Binding-site contacts:
Ligand atom O6 contacts residue SER441 of chain 1.D at 2.9 Å (h-bond).
Ligand atom O1A contacts residue ALA440 of chain 1.D at 3.7 Å.
Ligand atom C2 contacts residue SER441 of chain 1.D at 1.4 Å.
Ligand atom C3 contacts residue SER441 of chain 1.D at 1.8 Å.
Ligand atom N5 contacts residue SER441 of chain 1.D at 4.5 Å.
Ligand atom O1B contacts residue SER441 of chain 1.D at 3.3 Å (h-bond).
Ligand atom O4 contacts residue SER441 of chain 1.D at 3.7 Å.
Ligand atom C5 contacts residue SER441 of chain 1.D at 4.0 Å.
Ligand atom O1A contacts residue SER441 of chain 1.D at 2.2 Å (h-bond).
Ligand atom C6 contacts residue SER441 of chain 1.D at 3.7 Å.
Ligand atom C1 contacts residue SER441 of chain 1.D at 2.1 Å.
Ligand atom C4 contacts residue SER441 of chain 1.D at 3.2 Å.

Sequence of chain 1.D:
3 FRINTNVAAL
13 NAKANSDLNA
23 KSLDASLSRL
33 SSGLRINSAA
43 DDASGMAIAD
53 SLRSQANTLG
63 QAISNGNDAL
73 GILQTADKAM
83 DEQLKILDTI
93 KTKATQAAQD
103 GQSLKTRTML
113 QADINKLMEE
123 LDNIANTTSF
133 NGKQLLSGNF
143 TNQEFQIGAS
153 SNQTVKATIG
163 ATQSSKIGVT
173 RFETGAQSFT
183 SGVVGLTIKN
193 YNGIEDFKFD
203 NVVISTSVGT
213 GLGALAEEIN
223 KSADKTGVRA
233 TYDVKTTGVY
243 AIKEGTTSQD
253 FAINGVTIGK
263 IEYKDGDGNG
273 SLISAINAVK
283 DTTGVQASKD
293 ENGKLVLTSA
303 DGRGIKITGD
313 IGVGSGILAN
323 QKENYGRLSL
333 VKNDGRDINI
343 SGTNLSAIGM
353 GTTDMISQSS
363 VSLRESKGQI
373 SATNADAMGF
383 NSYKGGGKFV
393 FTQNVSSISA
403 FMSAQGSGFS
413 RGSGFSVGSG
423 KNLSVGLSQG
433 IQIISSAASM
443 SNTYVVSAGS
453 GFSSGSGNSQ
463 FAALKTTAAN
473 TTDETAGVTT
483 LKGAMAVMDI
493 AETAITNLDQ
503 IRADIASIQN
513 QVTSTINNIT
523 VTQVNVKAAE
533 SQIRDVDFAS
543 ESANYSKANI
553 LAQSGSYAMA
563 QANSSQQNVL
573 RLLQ

The small molecule below binds the protein below.
Small molecule (SMILES): C[C@H](O)[C@H](N)[C@@H]1O[C@](O)(C(=O)O)C[C@H](O)[C@@H]1N